Sequence of chain 1.S:
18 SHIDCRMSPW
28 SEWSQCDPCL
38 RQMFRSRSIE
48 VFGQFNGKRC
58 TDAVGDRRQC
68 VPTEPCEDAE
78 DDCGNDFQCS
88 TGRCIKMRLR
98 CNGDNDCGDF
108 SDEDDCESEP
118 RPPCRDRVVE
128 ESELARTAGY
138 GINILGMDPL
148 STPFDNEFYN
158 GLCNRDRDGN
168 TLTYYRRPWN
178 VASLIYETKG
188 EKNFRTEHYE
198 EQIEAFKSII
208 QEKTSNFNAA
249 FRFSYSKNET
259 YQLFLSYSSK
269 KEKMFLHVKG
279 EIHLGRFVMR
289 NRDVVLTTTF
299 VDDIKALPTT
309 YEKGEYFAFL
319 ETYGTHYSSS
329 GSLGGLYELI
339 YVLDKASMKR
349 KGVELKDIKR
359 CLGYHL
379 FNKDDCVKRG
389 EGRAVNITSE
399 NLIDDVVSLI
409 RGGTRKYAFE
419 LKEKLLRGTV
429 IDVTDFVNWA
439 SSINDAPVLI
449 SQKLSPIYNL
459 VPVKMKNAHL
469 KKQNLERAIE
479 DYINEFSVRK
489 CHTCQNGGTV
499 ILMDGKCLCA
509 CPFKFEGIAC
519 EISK

This protein binds this small molecule.
Small molecule (SMILES): OC[C@H]1O[C@@H](O)[C@@H](O)[C@@H](O)[C@@H]1O

Binding-site contacts:
Ligand atom C1 contacts residue ARG42 of chain 1.S at 3.9 Å.
Ligand atom C5 contacts residue ARG42 of chain 1.S at 3.8 Å.
Ligand atom O2 contacts residue PRO26 of chain 1.S at 3.7 Å.
Ligand atom C5 contacts residue TRP27 of chain 1.S at 3.8 Å (hydrophobic).
Ligand atom O5 contacts residue TRP27 of chain 1.S at 2.5 Å.
Ligand atom C2 contacts residue TRP27 of chain 1.S at 2.5 Å (hydrophobic).
Ligand atom C6 contacts residue ARG42 of chain 1.S at 3.7 Å.
Ligand atom O2 contacts residue TRP27 of chain 1.S at 3.0 Å.
Ligand atom C1 contacts residue TRP27 of chain 1.S at 1.5 Å (hydrophobic).
Ligand atom C3 contacts residue TRP27 of chain 1.S at 3.9 Å (hydrophobic).
Ligand atom O5 contacts residue ARG42 of chain 1.S at 3.2 Å (salt-bridge).
Ligand atom C4 contacts residue TRP27 of chain 1.S at 4.4 Å (hydrophobic).